Sequence of chain 1.A:
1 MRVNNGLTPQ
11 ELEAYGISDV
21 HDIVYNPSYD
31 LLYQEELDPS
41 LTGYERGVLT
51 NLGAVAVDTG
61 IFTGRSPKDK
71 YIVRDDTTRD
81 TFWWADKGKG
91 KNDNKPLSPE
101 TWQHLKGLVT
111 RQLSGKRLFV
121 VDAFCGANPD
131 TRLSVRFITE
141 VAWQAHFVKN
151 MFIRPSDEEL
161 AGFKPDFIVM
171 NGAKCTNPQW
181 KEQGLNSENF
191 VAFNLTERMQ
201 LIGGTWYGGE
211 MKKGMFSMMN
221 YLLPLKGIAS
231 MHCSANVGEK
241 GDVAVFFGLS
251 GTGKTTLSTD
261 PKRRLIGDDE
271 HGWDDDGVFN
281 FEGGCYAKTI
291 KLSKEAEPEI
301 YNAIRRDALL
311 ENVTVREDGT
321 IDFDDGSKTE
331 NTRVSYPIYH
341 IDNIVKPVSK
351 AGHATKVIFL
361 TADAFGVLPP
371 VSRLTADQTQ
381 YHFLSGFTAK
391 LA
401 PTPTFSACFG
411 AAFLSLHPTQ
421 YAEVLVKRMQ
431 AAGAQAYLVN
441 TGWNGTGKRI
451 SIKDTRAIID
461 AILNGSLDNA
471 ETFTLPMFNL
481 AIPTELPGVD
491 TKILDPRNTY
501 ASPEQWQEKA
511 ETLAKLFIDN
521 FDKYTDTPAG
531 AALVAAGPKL

This small molecule binds to this protein.
Small molecule (SMILES): O=C([O-])C(=O)[O-]

Binding-site contacts:
Ligand atom C2 contacts residue TYR207 of chain 1.A at 4.3 Å (hydrophobic).
Ligand atom C2 contacts residue ARG333 of chain 1.A at 3.3 Å.
Ligand atom O3 contacts residue ARG333 of chain 1.A at 3.9 Å.
Ligand atom O3 contacts residue ARG65 of chain 1.A at 3.3 Å (salt-bridge).
Ligand atom C2 contacts residue TYR286 of chain 1.A at 4.0 Å (hydrophobic).
Ligand atom O4 contacts residue LYS212 of chain 1.A at 3.7 Å.
Ligand atom C1 contacts residue ARG333 of chain 1.A at 3.5 Å.
Ligand atom C1 contacts residue ARG65 of chain 1.A at 3.4 Å.
Ligand atom O2 contacts residue LYS213 of chain 1.A at 3.2 Å (salt-bridge).
Ligand atom O4 contacts residue GLY209 of chain 1.A at 4.2 Å.
Ligand atom O1 contacts residue ARG333 of chain 1.A at 4.0 Å.
Ligand atom O3 contacts residue TYR207 of chain 1.A at 3.2 Å (h-bond).
Ligand atom C1 contacts residue TYR207 of chain 1.A at 4.0 Å (hydrophobic).
Ligand atom O2 contacts residue ARG333 of chain 1.A at 2.9 Å (salt-bridge).
Ligand atom O4 contacts residue LYS213 of chain 1.A at 3.1 Å (salt-bridge).
Ligand atom O2 contacts residue TYR286 of chain 1.A at 3.9 Å.
Ligand atom O2 contacts residue LYS212 of chain 1.A at 4.5 Å.
Ligand atom O1 contacts residue LYS213 of chain 1.A at 4.3 Å.
Ligand atom C1 contacts residue LYS213 of chain 1.A at 4.1 Å.
Ligand atom O4 contacts residue TYR286 of chain 1.A at 3.7 Å.
Ligand atom O1 contacts residue ARG65 of chain 1.A at 3.1 Å (salt-bridge).
Ligand atom O4 contacts residue ARG333 of chain 1.A at 4.1 Å.
Ligand atom C2 contacts residue LYS213 of chain 1.A at 3.2 Å.
Ligand atom O4 contacts residue TYR207 of chain 1.A at 4.4 Å.